Binding-site contacts:
Ligand atom CB contacts residue PHE485 of chain 2.A at 3.6 Å (hydrophobic).
Ligand atom CD contacts residue PHE185 of chain 2.A at 3.7 Å (hydrophobic).
Ligand atom O contacts residue ALA478 of chain 2.A at 4.2 Å.
Ligand atom CG contacts residue ILE189 of chain 2.A at 3.8 Å (hydrophobic).
Ligand atom N contacts residue PHE485 of chain 2.A at 3.6 Å.
Ligand atom CD contacts residue CYS322 of chain 2.A at 3.8 Å (hydrophobic).
Ligand atom CA contacts residue SER323 of chain 2.A at 4.0 Å.
Ligand atom OE1 contacts residue ASN184 of chain 2.A at 3.0 Å (h-bond).
Ligand atom CD contacts residue GLU288 of chain 2.A at 4.0 Å.
Ligand atom C contacts residue THR476 of chain 2.A at 4.2 Å.
Ligand atom CB contacts residue SER323 of chain 2.A at 3.5 Å.
Ligand atom CG contacts residue PHE185 of chain 2.A at 3.5 Å (hydrophobic).
Ligand atom OE1 contacts residue SER323 of chain 2.A at 4.1 Å.
Ligand atom OE1 contacts residue LYS321 of chain 2.A at 3.6 Å.
Ligand atom OXT contacts residue SER323 of chain 2.A at 3.7 Å.
Ligand atom OXT contacts residue GLY477 of chain 2.A at 3.3 Å (h-bond).
Ligand atom CG contacts residue PHE485 of chain 2.A at 4.0 Å (hydrophobic).
Ligand atom OE1 contacts residue PHE185 of chain 2.A at 3.3 Å.
Ligand atom OE2 contacts residue ASN184 of chain 2.A at 4.1 Å.
Ligand atom OE2 contacts residue CYS322 of chain 2.A at 3.4 Å (h-bond).
Ligand atom N contacts residue ALA478 of chain 2.A at 4.3 Å.
Ligand atom O contacts residue SER323 of chain 2.A at 2.7 Å (h-bond).
Ligand atom CB contacts residue PHE185 of chain 2.A at 3.9 Å (hydrophobic).
Ligand atom O contacts residue THR476 of chain 2.A at 3.6 Å.
Ligand atom CD contacts residue ILE189 of chain 2.A at 4.0 Å (hydrophobic).
Ligand atom OE1 contacts residue CYS322 of chain 2.A at 2.8 Å (h-bond).
Ligand atom CA contacts residue PHE485 of chain 2.A at 4.1 Å (hydrophobic).
Ligand atom OXT contacts residue PHE485 of chain 2.A at 3.5 Å.
Ligand atom C contacts residue ALA478 of chain 2.A at 3.8 Å (hydrophobic).
Ligand atom CD contacts residue ASN184 of chain 2.A at 3.8 Å.
Ligand atom OXT contacts residue THR476 of chain 2.A at 4.0 Å.
Ligand atom CA contacts residue PHE185 of chain 2.A at 4.2 Å (hydrophobic).
Ligand atom C contacts residue GLY477 of chain 2.A at 3.3 Å.
Ligand atom C contacts residue PHE485 of chain 2.A at 4.2 Å (hydrophobic).
Ligand atom O contacts residue LYS321 of chain 2.A at 4.2 Å.
Ligand atom C contacts residue SER323 of chain 2.A at 3.2 Å.
Ligand atom OE2 contacts residue ILE189 of chain 2.A at 3.6 Å.
Ligand atom OXT contacts residue ALA478 of chain 2.A at 3.0 Å (h-bond).
Ligand atom O contacts residue GLY477 of chain 2.A at 2.8 Å (h-bond).
Ligand atom OE2 contacts residue GLU288 of chain 2.A at 3.0 Å (salt-bridge).

Sequence of chain 2.A:
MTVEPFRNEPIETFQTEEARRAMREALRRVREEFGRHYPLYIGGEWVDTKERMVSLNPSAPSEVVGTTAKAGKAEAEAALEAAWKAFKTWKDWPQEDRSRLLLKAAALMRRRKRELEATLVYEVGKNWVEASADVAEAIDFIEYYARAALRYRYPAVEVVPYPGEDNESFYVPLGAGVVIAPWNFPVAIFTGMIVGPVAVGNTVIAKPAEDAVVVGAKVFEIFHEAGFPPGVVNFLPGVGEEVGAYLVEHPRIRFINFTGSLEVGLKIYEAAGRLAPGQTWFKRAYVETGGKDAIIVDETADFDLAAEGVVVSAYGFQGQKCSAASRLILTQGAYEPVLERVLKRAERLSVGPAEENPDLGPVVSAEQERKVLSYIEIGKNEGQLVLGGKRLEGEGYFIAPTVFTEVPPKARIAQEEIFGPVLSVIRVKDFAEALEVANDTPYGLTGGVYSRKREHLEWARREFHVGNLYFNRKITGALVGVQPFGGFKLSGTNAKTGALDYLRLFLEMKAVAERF

The protein below binds the small molecule below.
Small molecule (SMILES): N[C@@H](CCC(=O)O)C(=O)O